Binding-site contacts:
Ligand atom N2 contacts residue TYR128 of chain 1.A at 3.4 Å.
Ligand atom O2 contacts residue MET84 of chain 1.A at 3.7 Å.
Ligand atom O4 contacts residue ILE53 of chain 1.A at 3.9 Å.
Ligand atom O1 contacts residue ILE56 of chain 1.A at 3.8 Å.
Ligand atom C4 contacts residue TYR88 of chain 1.A at 4.0 Å (hydrophobic).
Ligand atom C5 contacts residue TYR128 of chain 1.A at 3.6 Å (hydrophobic).
Ligand atom C6 contacts residue TYR57 of chain 1.A at 3.8 Å (hydrophobic).
Ligand atom C3 contacts residue TYR128 of chain 1.A at 3.5 Å (hydrophobic).
Ligand atom C11 contacts residue TYR128 of chain 1.A at 3.6 Å (hydrophobic).
Ligand atom O1 contacts residue TYR128 of chain 1.A at 3.6 Å.
Ligand atom N1 contacts residue MET84 of chain 1.A at 4.0 Å.
Ligand atom C6 contacts residue HIS14 of chain 1.A at 4.0 Å.
Ligand atom O3 contacts residue ARG119 of chain 1.A at 3.1 Å (salt-bridge).
Ligand atom C14 contacts residue HIS14 of chain 1.A at 3.9 Å.
Ligand atom N2 contacts residue GLN81 of chain 1.A at 2.6 Å (h-bond).
Ligand atom C5 contacts residue MET84 of chain 1.A at 3.9 Å (hydrophobic).
Ligand atom C4 contacts residue ARG119 of chain 1.A at 3.8 Å.
Ligand atom C13 contacts residue GLU39 of chain 1.A at 3.9 Å.
Ligand atom C6 contacts residue TYR128 of chain 1.A at 3.5 Å (hydrophobic).
Ligand atom C13 contacts residue ARG119 of chain 1.A at 2.9 Å.
Ligand atom C2 contacts residue TYR128 of chain 1.A at 3.4 Å (hydrophobic).
Ligand atom N2 contacts residue MET84 of chain 1.A at 4.0 Å.
Ligand atom C2 contacts residue MET84 of chain 1.A at 3.8 Å (hydrophobic).
Ligand atom O3 contacts residue GLU39 of chain 1.A at 4.0 Å.
Ligand atom O2 contacts residue GLN81 of chain 1.A at 2.7 Å (h-bond).
Ligand atom C3 contacts residue MET84 of chain 1.A at 3.7 Å (hydrophobic).
Ligand atom O3 contacts residue HIS14 of chain 1.A at 3.1 Å.
Ligand atom O3 contacts residue ARG178 of chain 1.A at 3.7 Å.
Ligand atom O2 contacts residue TYR128 of chain 1.A at 3.6 Å.
Ligand atom C12 contacts residue TRP44 of chain 1.A at 4.0 Å (hydrophobic).
Ligand atom N1 contacts residue TYR128 of chain 1.A at 3.3 Å.
Ligand atom O4 contacts residue ARG178 of chain 1.A at 3.6 Å.
Ligand atom C2 contacts residue GLN81 of chain 1.A at 3.4 Å.
Ligand atom C4 contacts residue TYR128 of chain 1.A at 3.9 Å (hydrophobic).
Ligand atom O1 contacts residue GLN81 of chain 1.A at 3.6 Å.
Ligand atom C1 contacts residue TYR128 of chain 1.A at 3.2 Å (hydrophobic).
Ligand atom C14 contacts residue ARG178 of chain 1.A at 3.4 Å.
Ligand atom C13 contacts residue TRP44 of chain 1.A at 4.0 Å (hydrophobic).
Ligand atom O2 contacts residue ALA124 of chain 1.A at 3.5 Å.
Ligand atom C1 contacts residue GLN81 of chain 1.A at 3.5 Å.

Sequence of chain 1.A:
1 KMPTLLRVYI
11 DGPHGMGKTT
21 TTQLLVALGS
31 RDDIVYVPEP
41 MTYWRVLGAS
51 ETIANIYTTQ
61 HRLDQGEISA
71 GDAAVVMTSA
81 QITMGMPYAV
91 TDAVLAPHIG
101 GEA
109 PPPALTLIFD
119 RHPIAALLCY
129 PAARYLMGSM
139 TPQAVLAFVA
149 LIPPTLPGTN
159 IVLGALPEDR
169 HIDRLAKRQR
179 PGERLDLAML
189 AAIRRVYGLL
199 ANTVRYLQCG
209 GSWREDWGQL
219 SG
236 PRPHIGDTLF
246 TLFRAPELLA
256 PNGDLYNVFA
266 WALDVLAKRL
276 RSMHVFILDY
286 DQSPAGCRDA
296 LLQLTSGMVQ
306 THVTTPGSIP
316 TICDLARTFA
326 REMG

This small molecule binds to this protein.
Small molecule (SMILES): Cc1c(CC(CO)CO)n(C)c(=O)[nH]c1=O